This protein binds this small molecule.
Small molecule (SMILES): CCc1nc(N)nc(N)c1C#CCc1cc(-c2ccc(C(=O)O)cc2)ccc1OC

Sequence of chain 1.C:
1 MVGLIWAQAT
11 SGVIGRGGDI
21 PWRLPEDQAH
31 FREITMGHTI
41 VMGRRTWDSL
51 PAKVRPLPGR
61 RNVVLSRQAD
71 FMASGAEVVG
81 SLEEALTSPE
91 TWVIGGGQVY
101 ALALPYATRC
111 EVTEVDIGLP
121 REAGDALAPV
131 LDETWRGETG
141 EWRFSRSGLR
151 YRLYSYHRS

Binding-site contacts:
Ligand atom CAQ contacts residue SER49 of chain 1.C at 3.5 Å.
Ligand atom C2 contacts residue ALA7 of chain 1.C at 3.7 Å (hydrophobic).
Ligand atom NAI contacts residue ILE94 of chain 1.C at 2.8 Å (h-bond).
Ligand atom C6 contacts residue ASP27 of chain 1.C at 3.5 Å.
Ligand atom NAF contacts residue ALA7 of chain 1.C at 3.7 Å.
Ligand atom C4 contacts residue ILE5 of chain 1.C at 3.6 Å (hydrophobic).
Ligand atom CAA contacts residue ASP27 of chain 1.C at 3.6 Å.
Ligand atom CAB contacts residue ASP27 of chain 1.C at 3.6 Å.
Ligand atom CAL contacts residue NDP1 of chain 1.I at 3.6 Å.
Ligand atom CAW contacts residue VAL54 of chain 1.C at 3.7 Å (hydrophobic).
Ligand atom NAI contacts residue PHE31 of chain 1.C at 3.5 Å.
Ligand atom NAI contacts residue NDP1 of chain 1.I at 3.6 Å.
Ligand atom N3 contacts residue NDP1 of chain 1.I at 3.6 Å (h-bond).
Ligand atom CAW contacts residue GLN28 of chain 1.C at 3.6 Å.
Ligand atom OBC contacts residue ARG32 of chain 1.C at 3.6 Å.
Ligand atom CAX contacts residue GLN28 of chain 1.C at 3.1 Å.
Ligand atom CAZ contacts residue LEU57 of chain 1.C at 3.6 Å (hydrophobic).
Ligand atom N3 contacts residue ILE5 of chain 1.C at 3.4 Å (h-bond).
Ligand atom N1 contacts residue ASP27 of chain 1.C at 2.7 Å (salt-bridge).
Ligand atom CBA contacts residue PHE31 of chain 1.C at 3.4 Å (hydrophobic).
Ligand atom OBD contacts residue ARG60 of chain 1.C at 3.1 Å (salt-bridge).
Ligand atom C5 contacts residue NDP1 of chain 1.I at 3.5 Å.
Ligand atom C2 contacts residue ASP27 of chain 1.C at 3.5 Å.
Ligand atom NAF contacts residue TRP6 of chain 1.C at 3.5 Å.
Ligand atom N3 contacts residue TRP6 of chain 1.C at 3.2 Å.
Ligand atom C4 contacts residue PHE31 of chain 1.C at 3.4 Å (hydrophobic).
Ligand atom NAF contacts residue ASP27 of chain 1.C at 2.8 Å (salt-bridge).
Ligand atom OAP contacts residue ILE20 of chain 1.C at 3.3 Å.
Ligand atom CAZ contacts residue PHE31 of chain 1.C at 3.4 Å (hydrophobic).
Ligand atom C4 contacts residue NDP1 of chain 1.I at 3.3 Å.
Ligand atom CAR contacts residue PRO51 of chain 1.C at 3.7 Å (hydrophobic).
Ligand atom NAI contacts residue ILE5 of chain 1.C at 2.9 Å (h-bond).
Ligand atom C5 contacts residue PHE31 of chain 1.C at 3.6 Å (hydrophobic).
Ligand atom CAY contacts residue GLN28 of chain 1.C at 3.7 Å.
Ligand atom NAI contacts residue TYR100 of chain 1.C at 3.2 Å (h-bond).
Ligand atom N3 contacts residue PHE31 of chain 1.C at 3.5 Å.
Ligand atom CAK contacts residue NDP1 of chain 1.I at 3.5 Å.
Ligand atom C2 contacts residue TRP6 of chain 1.C at 3.7 Å (hydrophobic).
Ligand atom CAQ contacts residue ASP19 of chain 1.C at 3.6 Å.
Ligand atom OBD contacts residue ARG32 of chain 1.C at 3.3 Å (salt-bridge).